Sequence of chain 1.A:
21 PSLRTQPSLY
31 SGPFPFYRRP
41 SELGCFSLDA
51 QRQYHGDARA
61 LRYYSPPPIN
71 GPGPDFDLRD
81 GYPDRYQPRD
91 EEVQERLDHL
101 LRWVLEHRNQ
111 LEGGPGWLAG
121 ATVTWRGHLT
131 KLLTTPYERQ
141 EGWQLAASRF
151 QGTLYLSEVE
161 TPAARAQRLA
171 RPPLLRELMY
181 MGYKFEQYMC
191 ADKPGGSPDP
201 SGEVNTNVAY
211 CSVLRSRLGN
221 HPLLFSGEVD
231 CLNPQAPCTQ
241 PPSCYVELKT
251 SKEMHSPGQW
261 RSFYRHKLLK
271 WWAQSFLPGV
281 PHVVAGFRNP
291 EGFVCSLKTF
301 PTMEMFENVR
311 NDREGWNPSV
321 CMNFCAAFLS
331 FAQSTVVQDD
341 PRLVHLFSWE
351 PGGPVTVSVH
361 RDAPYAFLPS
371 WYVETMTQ

Binding-site contacts:
Ligand atom O1P contacts residue GLY127 of chain 1.A at 3.5 Å.
Ligand atom O3' contacts residue ARG288 of chain 1.A at 2.8 Å (salt-bridge).
Ligand atom C5 contacts residue TYR183 of chain 1.A at 3.4 Å (hydrophobic).
Ligand atom O4 contacts residue HIS99 of chain 1.A at 3.3 Å.
Ligand atom C1' contacts residue GLU228 of chain 1.A at 3.0 Å.
Ligand atom C4 contacts residue TYR183 of chain 1.A at 3.2 Å (hydrophobic).
Ligand atom N3 contacts residue TYR183 of chain 1.A at 3.1 Å (h-bond).
Ligand atom C4 contacts residue ARG89 of chain 1.A at 3.4 Å.
Ligand atom O2 contacts residue TRP125 of chain 1.A at 3.4 Å.
Ligand atom O4' contacts residue GLU228 of chain 1.A at 3.0 Å (salt-bridge).
Ligand atom OP1 contacts residue THR250 of chain 1.A at 2.5 Å (h-bond).
Ligand atom P contacts residue ARG288 of chain 1.A at 3.1 Å.
Ligand atom O2' contacts residue GLY127 of chain 1.A at 3.5 Å.
Ligand atom O2 contacts residue MET179 of chain 1.A at 3.0 Å.
Ligand atom O4 contacts residue ARG89 of chain 1.A at 2.9 Å (salt-bridge).
Ligand atom N1 contacts residue TYR183 of chain 1.A at 3.2 Å (h-bond).
Ligand atom O2' contacts residue TRP125 of chain 1.A at 3.4 Å.
Ligand atom O4 contacts residue GLU95 of chain 1.A at 3.2 Å (salt-bridge).
Ligand atom N3 contacts residue TRP125 of chain 1.A at 3.2 Å (h-bond).
Ligand atom C4 contacts residue TRP125 of chain 1.A at 3.3 Å (hydrophobic).
Ligand atom C6 contacts residue TYR183 of chain 1.A at 3.4 Å (hydrophobic).
Ligand atom C2 contacts residue TYR183 of chain 1.A at 3.1 Å (hydrophobic).
Ligand atom S contacts residue GLN274 of chain 1.A at 3.0 Å (h-bond).
Ligand atom O4 contacts residue TRP125 of chain 1.A at 3.4 Å.
Ligand atom O1P contacts residue ARG126 of chain 1.A at 3.0 Å (salt-bridge).
Ligand atom O3' contacts residue GLY182 of chain 1.A at 3.2 Å.
Ligand atom OP2 contacts residue LYS267 of chain 1.A at 3.1 Å.
Ligand atom C5' contacts residue THR250 of chain 1.A at 3.4 Å.
Ligand atom S contacts residue LYS249 of chain 1.A at 3.2 Å (salt-bridge).
Ligand atom O2' contacts residue GLY182 of chain 1.A at 3.2 Å.
Ligand atom O2' contacts residue HIS128 of chain 1.A at 3.5 Å (h-bond).
Ligand atom P contacts residue LYS249 of chain 1.A at 3.4 Å.
Ligand atom O1P contacts residue GLU247 of chain 1.A at 2.9 Å (salt-bridge).
Ligand atom C2 contacts residue TRP125 of chain 1.A at 3.4 Å (hydrophobic).
Ligand atom N3 contacts residue ARG96 of chain 1.A at 3.0 Å (salt-bridge).
Ligand atom O4' contacts residue TYR183 of chain 1.A at 3.0 Å.
Ligand atom OP1 contacts residue ARG288 of chain 1.A at 2.3 Å (salt-bridge).
Ligand atom O2' contacts residue MET179 of chain 1.A at 2.7 Å (h-bond).
Ligand atom O1P contacts residue LYS249 of chain 1.A at 2.6 Å (salt-bridge).
Ligand atom O1P contacts residue CA1 of chain 1.C at 2.5 Å.

The protein below binds the small molecule below.
Small molecule (SMILES): O=c1ccn([C@@H]2O[C@H](CO[P](=O)(O)O[C@H]3[C@@H](O)[C@H](n4ccc(=O)[nH]c4=O)O[C@@H]3CO[P](=O)(S)O[C@H]3[C@@H](O)[C@H](n4ccc(=O)[nH]c4=O)O[C@@H]3CO[P](=O)(S)O[C@H]3[C@@H](O)[C@H](n4ccc(=O)[nH]c4=O)O[C@@H]3CO)[C@@H](OP(=O)(O)O)[C@H]2O)c(=O)[nH]1